Binding-site contacts:
Ligand atom O5 contacts residue ASN801 of chain 1.B at 2.3 Å (h-bond).
Ligand atom C7 contacts residue ASN801 of chain 1.B at 3.6 Å.
Ligand atom O5 contacts residue SER803 of chain 1.B at 3.5 Å (h-bond).
Ligand atom C2 contacts residue ASN801 of chain 1.B at 2.5 Å.
Ligand atom N2 contacts residue ASN801 of chain 1.B at 3.0 Å (h-bond).
Ligand atom O5 contacts residue GLN804 of chain 1.B at 4.5 Å.
Ligand atom O7 contacts residue ASN801 of chain 1.B at 3.9 Å.
Ligand atom C6 contacts residue SER803 of chain 1.B at 4.3 Å.
Ligand atom C5 contacts residue SER803 of chain 1.B at 3.5 Å.
Ligand atom C5 contacts residue ASN801 of chain 1.B at 3.6 Å.
Ligand atom C3 contacts residue ASN801 of chain 1.B at 3.8 Å.
Ligand atom O6 contacts residue GLN804 of chain 1.B at 4.3 Å.
Ligand atom C6 contacts residue GLN804 of chain 1.B at 4.2 Å.
Ligand atom C4 contacts residue ASN801 of chain 1.B at 4.2 Å.
Ligand atom C1 contacts residue ASN801 of chain 1.B at 1.4 Å.
Ligand atom C1 contacts residue SER803 of chain 1.B at 3.4 Å.

The protein below binds the small molecule below.
Small molecule (SMILES): CC(=O)N[C@H]1[C@H](O[C@H]2[C@H](O)[C@@H](NC(C)=O)CO[C@@H]2CO)O[C@H](CO)[C@@H](O)[C@@H]1O

Sequence of chain 1.B:
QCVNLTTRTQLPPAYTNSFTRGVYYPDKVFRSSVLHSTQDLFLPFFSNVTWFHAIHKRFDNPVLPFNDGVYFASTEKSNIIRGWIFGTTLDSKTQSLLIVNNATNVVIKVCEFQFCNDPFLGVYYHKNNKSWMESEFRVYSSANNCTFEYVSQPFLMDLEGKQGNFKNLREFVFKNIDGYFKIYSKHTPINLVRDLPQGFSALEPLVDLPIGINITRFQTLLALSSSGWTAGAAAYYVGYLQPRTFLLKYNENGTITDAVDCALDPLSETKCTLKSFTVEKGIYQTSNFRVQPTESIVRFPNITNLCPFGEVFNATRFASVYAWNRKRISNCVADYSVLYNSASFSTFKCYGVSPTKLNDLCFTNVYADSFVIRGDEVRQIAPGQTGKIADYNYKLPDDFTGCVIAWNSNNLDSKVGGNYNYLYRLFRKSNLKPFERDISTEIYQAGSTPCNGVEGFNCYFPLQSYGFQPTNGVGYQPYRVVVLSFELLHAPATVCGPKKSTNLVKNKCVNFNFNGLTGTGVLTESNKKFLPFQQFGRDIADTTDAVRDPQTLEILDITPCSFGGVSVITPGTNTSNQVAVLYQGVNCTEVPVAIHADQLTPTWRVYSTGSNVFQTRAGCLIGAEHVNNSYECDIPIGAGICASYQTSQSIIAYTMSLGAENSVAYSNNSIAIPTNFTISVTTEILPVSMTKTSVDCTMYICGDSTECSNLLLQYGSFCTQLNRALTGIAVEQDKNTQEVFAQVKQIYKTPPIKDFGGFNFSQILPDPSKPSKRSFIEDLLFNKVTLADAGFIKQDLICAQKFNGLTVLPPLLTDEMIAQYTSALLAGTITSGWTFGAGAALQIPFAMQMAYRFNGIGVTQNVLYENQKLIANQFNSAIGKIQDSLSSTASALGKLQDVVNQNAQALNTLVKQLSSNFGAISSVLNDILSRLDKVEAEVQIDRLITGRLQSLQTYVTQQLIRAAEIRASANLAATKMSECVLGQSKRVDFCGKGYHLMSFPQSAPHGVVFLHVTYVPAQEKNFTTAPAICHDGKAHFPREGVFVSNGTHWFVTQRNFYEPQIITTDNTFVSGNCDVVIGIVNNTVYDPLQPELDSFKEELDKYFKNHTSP